Binding-site contacts:
Ligand atom C4 contacts residue ASN255 of chain 1.A at 3.6 Å.
Ligand atom O1 contacts residue LEU201 of chain 1.A at 2.9 Å (h-bond).
Ligand atom F2 contacts residue SER196 of chain 1.A at 3.6 Å.
Ligand atom C14 contacts residue THR301 of chain 1.A at 3.5 Å.
Ligand atom F1 contacts residue ASN255 of chain 1.A at 3.1 Å.
Ligand atom C13 contacts residue GLY188 of chain 1.A at 3.7 Å.
Ligand atom N3 contacts residue ILE303 of chain 1.A at 3.5 Å.
Ligand atom C15 contacts residue GLY219 of chain 1.A at 3.5 Å.
Ligand atom F2 contacts residue CA1 of chain 1.C at 3.6 Å.
Ligand atom F1 contacts residue LEU192 of chain 1.A at 3.5 Å.
Ligand atom F2 contacts residue VAL195 of chain 1.A at 3.0 Å.
Ligand atom C16 contacts residue GLY219 of chain 1.A at 3.4 Å.
Ligand atom O1 contacts residue GLY197 of chain 1.A at 3.6 Å (h-bond).
Ligand atom C6 contacts residue ASP191 of chain 1.A at 3.7 Å.
Ligand atom C5 contacts residue LEU192 of chain 1.A at 3.6 Å (hydrophobic).
Ligand atom C8 contacts residue GLY188 of chain 1.A at 3.3 Å.
Ligand atom F1 contacts residue LEU201 of chain 1.A at 3.4 Å.
Ligand atom N2 contacts residue THR301 of chain 1.A at 3.6 Å.
Ligand atom C11 contacts residue ILE303 of chain 1.A at 3.7 Å (hydrophobic).
Ligand atom C11 contacts residue VAL302 of chain 1.A at 3.5 Å (hydrophobic).
Ligand atom C13 contacts residue THR301 of chain 1.A at 3.7 Å.
Ligand atom N1 contacts residue VAL199 of chain 1.A at 3.0 Å (h-bond).
Ligand atom N1 contacts residue ASN255 of chain 1.A at 2.9 Å (h-bond).
Ligand atom C14 contacts residue GLY188 of chain 1.A at 3.4 Å.
Ligand atom N2 contacts residue GLY188 of chain 1.A at 3.1 Å.
Ligand atom F2 contacts residue GLY197 of chain 1.A at 3.3 Å.
Ligand atom C6 contacts residue VAL289 of chain 1.A at 3.6 Å (hydrophobic).
Ligand atom C2 contacts residue VAL289 of chain 1.A at 3.4 Å (hydrophobic).
Ligand atom S1 contacts residue THR301 of chain 1.A at 3.5 Å (h-bond).
Ligand atom C10 contacts residue THR301 of chain 1.A at 3.5 Å.
Ligand atom N1 contacts residue THR288 of chain 1.A at 3.7 Å.
Ligand atom O1 contacts residue CA1 of chain 1.C at 2.8 Å.
Ligand atom C9 contacts residue GLY188 of chain 1.A at 3.2 Å.
Ligand atom N1 contacts residue LEU201 of chain 1.A at 3.7 Å.
Ligand atom O1 contacts residue ASN200 of chain 1.A at 3.1 Å (h-bond).
Ligand atom F2 contacts residue VAL289 of chain 1.A at 3.2 Å.
Ligand atom C1 contacts residue LEU201 of chain 1.A at 3.5 Å (hydrophobic).
Ligand atom C7 contacts residue VAL289 of chain 1.A at 3.1 Å (hydrophobic).
Ligand atom O2 contacts residue ASN255 of chain 1.A at 3.7 Å.
Ligand atom C3 contacts residue ASN255 of chain 1.A at 3.4 Å.

Sequence of chain 1.A:
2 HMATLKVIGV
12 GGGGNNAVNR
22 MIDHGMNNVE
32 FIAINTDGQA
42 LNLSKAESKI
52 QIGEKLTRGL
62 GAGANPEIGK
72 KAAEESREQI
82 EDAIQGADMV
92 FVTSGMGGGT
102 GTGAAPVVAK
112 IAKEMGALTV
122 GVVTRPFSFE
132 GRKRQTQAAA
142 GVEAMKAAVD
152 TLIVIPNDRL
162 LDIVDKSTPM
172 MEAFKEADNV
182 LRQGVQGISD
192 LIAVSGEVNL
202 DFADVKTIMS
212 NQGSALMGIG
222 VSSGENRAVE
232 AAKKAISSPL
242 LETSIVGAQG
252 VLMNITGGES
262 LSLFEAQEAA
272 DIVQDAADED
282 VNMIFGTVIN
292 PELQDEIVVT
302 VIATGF

This small molecule binds to this protein.
Small molecule (SMILES): C#Cc1cnc2sc(COc3ccc(F)c(C(N)=O)c3F)nc2c1